Binding-site contacts:
Ligand atom O3 contacts residue ARG265 of chain 1.C at 3.1 Å (salt-bridge).
Ligand atom O5 contacts residue LEU195 of chain 1.C at 3.5 Å.
Ligand atom O1 contacts residue GLN120 of chain 1.C at 3.8 Å.
Ligand atom O5 contacts residue FE21 of chain 1.N at 2.4 Å.
Ligand atom O4 contacts residue THR209 of chain 1.C at 3.2 Å.
Ligand atom O1 contacts residue PHE271 of chain 1.C at 3.8 Å.
Ligand atom O3 contacts residue TYR186 of chain 1.C at 2.6 Å (h-bond).
Ligand atom C2 contacts residue LEU195 of chain 1.C at 3.4 Å (hydrophobic).
Ligand atom O3 contacts residue ASN184 of chain 1.C at 3.5 Å (h-bond).
Ligand atom O2 contacts residue ASP200 of chain 1.C at 3.6 Å (salt-bridge).
Ligand atom C1 contacts residue ASN184 of chain 1.C at 4.1 Å.
Ligand atom C3 contacts residue TYR186 of chain 1.C at 3.4 Å (hydrophobic).
Ligand atom O2 contacts residue FE21 of chain 1.N at 2.4 Å.
Ligand atom C5 contacts residue VAL258 of chain 1.C at 3.8 Å (hydrophobic).
Ligand atom C1 contacts residue 5WI1 of chain 1.L at 3.3 Å.
Ligand atom C1 contacts residue PHE271 of chain 1.C at 3.9 Å (hydrophobic).
Ligand atom O4 contacts residue SER267 of chain 1.C at 3.8 Å.
Ligand atom O1 contacts residue 5WI1 of chain 1.L at 2.9 Å (h-bond).
Ligand atom C5 contacts residue TYR186 of chain 1.C at 3.4 Å (hydrophobic).
Ligand atom O4 contacts residue VAL258 of chain 1.C at 4.1 Å.
Ligand atom O2 contacts residue PHE271 of chain 1.C at 3.6 Å.
Ligand atom C4 contacts residue TYR186 of chain 1.C at 3.7 Å (hydrophobic).
Ligand atom C3 contacts residue LEU195 of chain 1.C at 3.8 Å (hydrophobic).
Ligand atom O2 contacts residue 5WI1 of chain 1.L at 2.9 Å (h-bond).
Ligand atom C5 contacts residue LEU207 of chain 1.C at 4.0 Å (hydrophobic).
Ligand atom C5 contacts residue ARG265 of chain 1.C at 3.4 Å.
Ligand atom O1 contacts residue ASN184 of chain 1.C at 3.1 Å (h-bond).
Ligand atom O2 contacts residue HIS198 of chain 1.C at 3.5 Å (h-bond).
Ligand atom C3 contacts residue ASN184 of chain 1.C at 3.3 Å.
Ligand atom C1 contacts residue LEU195 of chain 1.C at 3.8 Å (hydrophobic).
Ligand atom O5 contacts residue HIS256 of chain 1.C at 3.6 Å.
Ligand atom O4 contacts residue ARG265 of chain 1.C at 2.7 Å (salt-bridge).
Ligand atom O3 contacts residue SER267 of chain 1.C at 2.5 Å (h-bond).
Ligand atom C1 contacts residue FE21 of chain 1.N at 3.1 Å.
Ligand atom C4 contacts residue LEU207 of chain 1.C at 3.8 Å (hydrophobic).
Ligand atom C5 contacts residue SER267 of chain 1.C at 3.4 Å.
Ligand atom C2 contacts residue FE21 of chain 1.N at 3.0 Å.
Ligand atom C4 contacts residue VAL258 of chain 1.C at 3.7 Å (hydrophobic).
Ligand atom O5 contacts residue HIS198 of chain 1.C at 3.6 Å.
Ligand atom O4 contacts residue LEU207 of chain 1.C at 3.7 Å.

This small molecule binds to this protein.
Small molecule (SMILES): O=C(O)CCC(=O)C(=O)O

Sequence of chain 1.C:
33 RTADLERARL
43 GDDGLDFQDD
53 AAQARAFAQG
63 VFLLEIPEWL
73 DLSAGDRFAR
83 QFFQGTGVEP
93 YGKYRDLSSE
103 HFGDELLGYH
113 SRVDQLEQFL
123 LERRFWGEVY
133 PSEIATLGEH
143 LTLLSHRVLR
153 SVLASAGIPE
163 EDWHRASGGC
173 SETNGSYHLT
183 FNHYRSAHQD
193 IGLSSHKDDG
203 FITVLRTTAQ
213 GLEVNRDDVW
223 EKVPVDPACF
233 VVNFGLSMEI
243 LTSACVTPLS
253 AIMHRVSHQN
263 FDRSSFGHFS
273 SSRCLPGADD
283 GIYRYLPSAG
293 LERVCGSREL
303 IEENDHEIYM